Sequence of chain 1.A:
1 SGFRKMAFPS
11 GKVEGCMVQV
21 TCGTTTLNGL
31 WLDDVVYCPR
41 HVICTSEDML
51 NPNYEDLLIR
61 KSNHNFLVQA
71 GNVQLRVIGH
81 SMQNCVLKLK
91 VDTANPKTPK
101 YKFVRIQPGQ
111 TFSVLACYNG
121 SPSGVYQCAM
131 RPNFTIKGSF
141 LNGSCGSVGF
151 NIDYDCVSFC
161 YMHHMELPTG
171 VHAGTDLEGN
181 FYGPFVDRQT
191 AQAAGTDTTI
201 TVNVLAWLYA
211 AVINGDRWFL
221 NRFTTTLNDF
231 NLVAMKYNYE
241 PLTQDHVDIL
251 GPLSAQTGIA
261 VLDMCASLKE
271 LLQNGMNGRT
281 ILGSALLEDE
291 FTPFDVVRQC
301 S

This small molecule binds to this protein.
Small molecule (SMILES): Nc1cncc(Br)c1

Binding-site contacts:
Ligand atom C05 contacts residue GLU166 of chain 1.A at 3.5 Å.
Ligand atom N04 contacts residue GLU166 of chain 1.A at 4.1 Å.
Ligand atom C05 contacts residue PHE140 of chain 1.A at 3.4 Å (hydrophobic).
Ligand atom BR07 contacts residue LEU141 of chain 1.A at 4.3 Å.
Ligand atom C06 contacts residue LEU141 of chain 1.A at 3.8 Å (hydrophobic).
Ligand atom C03 contacts residue LEU141 of chain 1.A at 3.9 Å (hydrophobic).
Ligand atom C08 contacts residue ASN142 of chain 1.A at 3.3 Å.
Ligand atom N01 contacts residue GLY143 of chain 1.A at 4.4 Å.
Ligand atom N04 contacts residue SER144 of chain 1.A at 3.6 Å.
Ligand atom C06 contacts residue PHE140 of chain 1.A at 3.9 Å (hydrophobic).
Ligand atom BR07 contacts residue ASN142 of chain 1.A at 3.8 Å.
Ligand atom C08 contacts residue LEU141 of chain 1.A at 4.0 Å (hydrophobic).
Ligand atom C03 contacts residue HIS163 of chain 1.A at 3.3 Å.
Ligand atom C03 contacts residue SER144 of chain 1.A at 3.8 Å.
Ligand atom C02 contacts residue LEU141 of chain 1.A at 4.0 Å (hydrophobic).
Ligand atom C06 contacts residue ASN142 of chain 1.A at 3.9 Å.
Ligand atom N04 contacts residue HIS172 of chain 1.A at 4.4 Å.
Ligand atom C05 contacts residue LEU141 of chain 1.A at 3.9 Å (hydrophobic).
Ligand atom N01 contacts residue CYS145 of chain 1.A at 3.3 Å (h-bond).
Ligand atom BR07 contacts residue GLU166 of chain 1.A at 3.5 Å.
Ligand atom C05 contacts residue HIS172 of chain 1.A at 4.3 Å.
Ligand atom BR07 contacts residue PHE140 of chain 1.A at 3.9 Å.
Ligand atom C06 contacts residue GLU166 of chain 1.A at 3.9 Å.
Ligand atom N04 contacts residue HIS163 of chain 1.A at 2.9 Å (h-bond).
Ligand atom N01 contacts residue ASN142 of chain 1.A at 4.3 Å.
Ligand atom C03 contacts residue CYS145 of chain 1.A at 3.7 Å (hydrophobic).
Ligand atom C02 contacts residue ASN142 of chain 1.A at 4.1 Å.
Ligand atom N04 contacts residue PHE140 of chain 1.A at 3.7 Å.
Ligand atom C02 contacts residue CYS145 of chain 1.A at 4.0 Å (hydrophobic).
Ligand atom BR07 contacts residue SER1 of chain 1.B at 3.6 Å.
Ligand atom C05 contacts residue HIS163 of chain 1.A at 4.0 Å.
Ligand atom N04 contacts residue LEU141 of chain 1.A at 3.9 Å.
Ligand atom C05 contacts residue SER144 of chain 1.A at 4.3 Å.

Sequence of chain 1.B:
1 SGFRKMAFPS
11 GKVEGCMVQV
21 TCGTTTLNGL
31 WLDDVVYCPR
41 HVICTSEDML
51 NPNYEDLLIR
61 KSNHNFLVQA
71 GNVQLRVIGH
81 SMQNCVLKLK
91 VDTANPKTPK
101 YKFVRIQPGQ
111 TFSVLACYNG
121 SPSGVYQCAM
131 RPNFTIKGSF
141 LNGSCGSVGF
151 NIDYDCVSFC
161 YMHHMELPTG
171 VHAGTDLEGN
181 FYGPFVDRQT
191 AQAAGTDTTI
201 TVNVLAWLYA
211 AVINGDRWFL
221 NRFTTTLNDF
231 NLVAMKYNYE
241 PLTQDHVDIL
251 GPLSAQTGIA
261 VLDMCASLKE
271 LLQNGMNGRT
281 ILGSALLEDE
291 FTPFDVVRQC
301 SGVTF